Sequence of chain 1.F:
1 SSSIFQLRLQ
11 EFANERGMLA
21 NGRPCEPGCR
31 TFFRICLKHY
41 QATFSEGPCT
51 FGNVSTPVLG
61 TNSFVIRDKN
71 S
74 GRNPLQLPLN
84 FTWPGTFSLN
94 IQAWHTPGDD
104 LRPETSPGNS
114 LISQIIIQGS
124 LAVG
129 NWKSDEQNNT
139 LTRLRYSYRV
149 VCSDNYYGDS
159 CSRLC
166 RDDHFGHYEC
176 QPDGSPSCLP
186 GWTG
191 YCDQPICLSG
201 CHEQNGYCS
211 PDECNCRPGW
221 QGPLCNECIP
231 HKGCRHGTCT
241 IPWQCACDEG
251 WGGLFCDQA

This protein binds this small molecule.
Small molecule (SMILES): CC(=O)N[C@@H]1[C@@H](O)[C@H](O)[C@@H](CO)O[C@H]1O

Binding-site contacts:
Ligand atom O6 contacts residue ARG141 of chain 1.F at 3.9 Å.
Ligand atom C4 contacts residue ASN136 of chain 1.F at 4.2 Å.
Ligand atom O5 contacts residue ARG141 of chain 1.F at 3.4 Å (salt-bridge).
Ligand atom C2 contacts residue ASN136 of chain 1.F at 2.4 Å.
Ligand atom C1 contacts residue ASN136 of chain 1.F at 1.4 Å.
Ligand atom C3 contacts residue ASN136 of chain 1.F at 3.8 Å.
Ligand atom O5 contacts residue ASN136 of chain 1.F at 2.4 Å (h-bond).
Ligand atom C1 contacts residue GLU134 of chain 1.F at 4.5 Å.
Ligand atom C6 contacts residue ARG141 of chain 1.F at 3.3 Å.
Ligand atom C5 contacts residue ARG141 of chain 1.F at 3.4 Å.
Ligand atom C8 contacts residue ASN136 of chain 1.F at 3.7 Å.
Ligand atom C1 contacts residue ARG141 of chain 1.F at 4.1 Å.
Ligand atom C7 contacts residue ASN136 of chain 1.F at 3.5 Å.
Ligand atom N2 contacts residue GLU134 of chain 1.F at 3.9 Å.
Ligand atom O7 contacts residue ASN136 of chain 1.F at 4.3 Å.
Ligand atom C2 contacts residue GLU134 of chain 1.F at 4.3 Å.
Ligand atom N2 contacts residue ASN136 of chain 1.F at 2.9 Å (h-bond).
Ligand atom C3 contacts residue GLU134 of chain 1.F at 3.9 Å.
Ligand atom C5 contacts residue ASN136 of chain 1.F at 3.7 Å.